Binding-site contacts:
Ligand atom P9 contacts residue SER214 of chain 1.Q at 3.7 Å.
Ligand atom C5 contacts residue GLU94 of chain 1.I at 3.8 Å.
Ligand atom O11 contacts residue LYS216 of chain 1.Q at 2.4 Å (salt-bridge).
Ligand atom C7 contacts residue MN1 of chain 1.WA at 3.3 Å.
Ligand atom O10 contacts residue LYS194 of chain 1.E at 3.6 Å.
Ligand atom N2 contacts residue HIS91 of chain 1.I at 3.7 Å.
Ligand atom N1 contacts residue HIS91 of chain 1.I at 3.1 Å (h-bond).
Ligand atom O11 contacts residue SER214 of chain 1.Q at 3.2 Å (h-bond).
Ligand atom N2 contacts residue MN1 of chain 1.WA at 3.8 Å.
Ligand atom C5 contacts residue MN1 of chain 1.WA at 3.6 Å.
Ligand atom C5 contacts residue MN1 of chain 1.YA at 3.5 Å.
Ligand atom C3 contacts residue GLU94 of chain 1.I at 2.9 Å.
Ligand atom O12 contacts residue LEU124 of chain 1.E at 3.7 Å.
Ligand atom N4 contacts residue MN1 of chain 1.YA at 2.5 Å.
Ligand atom N4 contacts residue HIS187 of chain 1.E at 3.0 Å (h-bond).
Ligand atom N1 contacts residue GLU190 of chain 1.E at 3.2 Å (salt-bridge).
Ligand atom C8 contacts residue GLU14 of chain 1.I at 3.7 Å.
Ligand atom O12 contacts residue LYS194 of chain 1.E at 2.9 Å (salt-bridge).
Ligand atom O10 contacts residue SER214 of chain 1.Q at 3.0 Å (h-bond).
Ligand atom C5 contacts residue HIS90 of chain 1.I at 3.3 Å.
Ligand atom C8 contacts residue GLU190 of chain 1.E at 3.7 Å.
Ligand atom N1 contacts residue HIS186 of chain 1.E at 3.5 Å (h-bond).
Ligand atom O13 contacts residue MN1 of chain 1.WA at 1.9 Å.
Ligand atom O10 contacts residue THR215 of chain 1.Q at 3.6 Å.
Ligand atom C5 contacts residue HIS187 of chain 1.E at 3.4 Å.
Ligand atom O13 contacts residue HIS91 of chain 1.I at 2.8 Å (h-bond).
Ligand atom N4 contacts residue GLU94 of chain 1.I at 2.7 Å (salt-bridge).
Ligand atom C6 contacts residue HIS91 of chain 1.I at 3.8 Å.
Ligand atom N4 contacts residue HIS90 of chain 1.I at 3.2 Å (h-bond).
Ligand atom P9 contacts residue LYS194 of chain 1.E at 3.8 Å.
Ligand atom O10 contacts residue ARG116 of chain 1.Q at 3.2 Å (salt-bridge).
Ligand atom O12 contacts residue ARG138 of chain 1.Q at 3.6 Å.
Ligand atom C5 contacts residue GLU190 of chain 1.E at 3.8 Å.
Ligand atom O12 contacts residue ARG116 of chain 1.Q at 3.6 Å (salt-bridge).
Ligand atom C7 contacts residue GLU190 of chain 1.E at 3.3 Å.
Ligand atom C5 contacts residue HIS186 of chain 1.E at 3.3 Å.
Ligand atom O13 contacts residue GLU190 of chain 1.E at 2.7 Å (salt-bridge).
Ligand atom O13 contacts residue HIS64 of chain 1.E at 3.1 Å (h-bond).
Ligand atom N1 contacts residue MN1 of chain 1.WA at 2.7 Å.
Ligand atom C3 contacts residue MN1 of chain 1.YA at 3.4 Å.

Sequence of chain 1.Q:
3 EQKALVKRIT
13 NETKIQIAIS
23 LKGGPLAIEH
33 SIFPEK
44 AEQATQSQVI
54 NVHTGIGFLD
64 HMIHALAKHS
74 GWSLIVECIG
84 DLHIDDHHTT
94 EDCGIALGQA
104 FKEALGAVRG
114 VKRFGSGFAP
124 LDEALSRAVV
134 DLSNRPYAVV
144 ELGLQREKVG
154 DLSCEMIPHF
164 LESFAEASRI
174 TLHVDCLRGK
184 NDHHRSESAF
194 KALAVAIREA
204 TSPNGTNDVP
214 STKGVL

Sequence of chain 1.I:
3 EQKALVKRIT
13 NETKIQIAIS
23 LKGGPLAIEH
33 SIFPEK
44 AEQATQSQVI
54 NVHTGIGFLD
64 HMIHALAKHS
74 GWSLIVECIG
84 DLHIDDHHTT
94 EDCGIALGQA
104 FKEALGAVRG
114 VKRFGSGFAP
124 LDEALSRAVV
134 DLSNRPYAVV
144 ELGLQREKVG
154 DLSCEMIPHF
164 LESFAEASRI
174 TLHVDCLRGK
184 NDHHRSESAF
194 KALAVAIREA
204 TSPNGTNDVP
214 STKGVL

Sequence of chain 1.E:
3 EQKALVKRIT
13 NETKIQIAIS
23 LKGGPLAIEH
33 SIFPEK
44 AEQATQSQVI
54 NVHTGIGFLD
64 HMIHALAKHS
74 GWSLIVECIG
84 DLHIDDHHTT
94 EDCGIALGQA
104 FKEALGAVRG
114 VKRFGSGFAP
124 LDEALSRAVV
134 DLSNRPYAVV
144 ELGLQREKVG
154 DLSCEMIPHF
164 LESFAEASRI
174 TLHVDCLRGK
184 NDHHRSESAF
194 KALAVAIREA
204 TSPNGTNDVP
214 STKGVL

A protein and the small-molecule ligand that binds it are described below.
Small molecule (SMILES): O=P(O)(O)C[C@H](O)Cn1cncn1